The small molecule below binds the protein below.
Small molecule (SMILES): CCCCCCCCCCCC[N+](C)(C)CCCS(=O)(=O)O

Binding-site contacts:
Ligand atom O3S contacts residue PHE223 of chain 8.A at 3.9 Å.
Ligand atom C5 contacts residue C151 of chain 8.D at 4.0 Å.
Ligand atom O1S contacts residue TRP374 of chain 8.A at 4.3 Å.
Ligand atom C8 contacts residue C151 of chain 8.D at 3.7 Å.
Ligand atom C9 contacts residue C151 of chain 8.D at 3.4 Å.
Ligand atom C10 contacts residue C151 of chain 8.D at 3.4 Å.
Ligand atom S1 contacts residue LYS215 of chain 8.A at 4.1 Å.
Ligand atom C3 contacts residue TRP374 of chain 8.A at 4.3 Å (hydrophobic).
Ligand atom O1S contacts residue PHE223 of chain 8.A at 4.5 Å.
Ligand atom C1 contacts residue TRP374 of chain 8.A at 3.6 Å (hydrophobic).
Ligand atom S1 contacts residue GLY222 of chain 8.A at 3.0 Å (h-bond).
Ligand atom O3S contacts residue GLY222 of chain 8.A at 2.9 Å (h-bond).
Ligand atom S1 contacts residue TRP374 of chain 8.A at 4.0 Å.
Ligand atom O1S contacts residue LYS215 of chain 8.A at 2.7 Å (salt-bridge).
Ligand atom C7 contacts residue C151 of chain 8.D at 3.4 Å.
Ligand atom C11 contacts residue C151 of chain 8.D at 3.5 Å.
Ligand atom O2S contacts residue GLY222 of chain 8.A at 3.3 Å (h-bond).
Ligand atom C6 contacts residue C151 of chain 8.D at 4.2 Å.
Ligand atom C16 contacts residue ASP229 of chain 8.A at 4.3 Å.
Ligand atom O1S contacts residue GLY222 of chain 8.A at 2.3 Å (h-bond).
Ligand atom C2 contacts residue TRP374 of chain 8.A at 4.1 Å (hydrophobic).
Ligand atom C12 contacts residue C151 of chain 8.D at 3.4 Å.
Ligand atom O2S contacts residue ARG224 of chain 8.A at 4.5 Å.
Ligand atom C13 contacts residue C151 of chain 8.D at 4.5 Å.
Ligand atom S1 contacts residue ARG224 of chain 8.A at 4.3 Å.
Ligand atom O3S contacts residue TRP374 of chain 8.A at 3.3 Å.
Ligand atom O3S contacts residue ARG224 of chain 8.A at 2.9 Å (salt-bridge).

Sequence of chain 8.A:
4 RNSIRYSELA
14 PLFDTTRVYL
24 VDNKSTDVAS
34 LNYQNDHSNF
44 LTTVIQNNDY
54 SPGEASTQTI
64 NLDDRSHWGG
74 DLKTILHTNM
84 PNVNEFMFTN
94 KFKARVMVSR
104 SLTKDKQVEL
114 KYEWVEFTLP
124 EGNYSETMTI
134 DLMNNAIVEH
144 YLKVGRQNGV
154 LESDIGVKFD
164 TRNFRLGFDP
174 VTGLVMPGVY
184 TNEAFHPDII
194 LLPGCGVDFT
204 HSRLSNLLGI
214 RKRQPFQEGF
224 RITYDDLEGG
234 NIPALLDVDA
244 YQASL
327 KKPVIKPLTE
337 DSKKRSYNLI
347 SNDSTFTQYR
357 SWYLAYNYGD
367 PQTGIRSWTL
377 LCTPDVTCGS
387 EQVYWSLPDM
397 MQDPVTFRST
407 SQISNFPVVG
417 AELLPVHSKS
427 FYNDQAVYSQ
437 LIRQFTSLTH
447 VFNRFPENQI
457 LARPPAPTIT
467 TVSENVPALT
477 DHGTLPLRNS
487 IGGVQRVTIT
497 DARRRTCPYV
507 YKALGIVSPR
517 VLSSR